The protein below binds the small molecule below.
Small molecule (SMILES): COc1ccncc1NC(=O)c1ccnc(NC(=O)C2CC2)c1

Sequence of chain 1.B:
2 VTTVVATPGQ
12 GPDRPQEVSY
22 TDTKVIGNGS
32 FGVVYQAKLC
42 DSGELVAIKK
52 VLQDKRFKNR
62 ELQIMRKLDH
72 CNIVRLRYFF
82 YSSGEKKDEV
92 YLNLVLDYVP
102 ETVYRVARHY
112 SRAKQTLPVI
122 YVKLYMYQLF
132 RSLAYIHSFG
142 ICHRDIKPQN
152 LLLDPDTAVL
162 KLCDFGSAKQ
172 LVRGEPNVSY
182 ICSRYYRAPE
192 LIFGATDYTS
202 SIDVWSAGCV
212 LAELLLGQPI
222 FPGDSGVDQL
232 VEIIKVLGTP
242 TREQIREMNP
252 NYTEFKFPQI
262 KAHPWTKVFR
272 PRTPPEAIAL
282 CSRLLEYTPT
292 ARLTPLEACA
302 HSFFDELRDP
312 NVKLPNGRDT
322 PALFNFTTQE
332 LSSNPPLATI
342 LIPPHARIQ

Binding-site contacts:
Ligand atom C19 contacts residue ASP165 of chain 1.B at 3.4 Å.
Ligand atom C5 contacts residue VAL100 of chain 1.B at 3.7 Å (hydrophobic).
Ligand atom C7 contacts residue CYS164 of chain 1.B at 3.8 Å (hydrophobic).
Ligand atom C15 contacts residue ARG106 of chain 1.B at 3.5 Å.
Ligand atom N8 contacts residue VAL100 of chain 1.B at 2.8 Å (h-bond).
Ligand atom C15 contacts residue PRO101 of chain 1.B at 3.9 Å (hydrophobic).
Ligand atom N9 contacts residue CYS164 of chain 1.B at 3.9 Å.
Ligand atom O10 contacts residue LEU97 of chain 1.B at 3.3 Å.
Ligand atom C3 contacts residue LEU153 of chain 1.B at 3.9 Å (hydrophobic).
Ligand atom O10 contacts residue CYS164 of chain 1.B at 3.7 Å.
Ligand atom C6 contacts residue VAL75 of chain 1.B at 3.8 Å (hydrophobic).
Ligand atom C3 contacts residue VAL100 of chain 1.B at 3.7 Å (hydrophobic).
Ligand atom C6 contacts residue LEU153 of chain 1.B at 3.9 Å (hydrophobic).
Ligand atom N18 contacts residue ASP165 of chain 1.B at 3.6 Å (salt-bridge).
Ligand atom C15 contacts residue TYR99 of chain 1.B at 3.8 Å (hydrophobic).
Ligand atom N4 contacts residue TYR99 of chain 1.B at 3.5 Å.
Ligand atom C6 contacts residue ALA48 of chain 1.B at 3.5 Å (hydrophobic).
Ligand atom N4 contacts residue VAL100 of chain 1.B at 3.0 Å (h-bond).
Ligand atom C11 contacts residue TYR99 of chain 1.B at 3.9 Å (hydrophobic).
Ligand atom C5 contacts residue ALA48 of chain 1.B at 3.6 Å (hydrophobic).
Ligand atom N18 contacts residue LYS50 of chain 1.B at 2.9 Å (salt-bridge).
Ligand atom C14 contacts residue THR103 of chain 1.B at 3.6 Å.
Ligand atom C12 contacts residue PRO101 of chain 1.B at 3.7 Å (hydrophobic).
Ligand atom N8 contacts residue TYR99 of chain 1.B at 3.5 Å.
Ligand atom C1 contacts residue ALA48 of chain 1.B at 3.9 Å (hydrophobic).
Ligand atom C11 contacts residue VAL100 of chain 1.B at 3.5 Å (hydrophobic).
Ligand atom N4 contacts residue LEU153 of chain 1.B at 3.9 Å.
Ligand atom O13 contacts residue ILE27 of chain 1.B at 4.0 Å.
Ligand atom C12 contacts residue VAL100 of chain 1.B at 3.2 Å (hydrophobic).
Ligand atom C12 contacts residue TYR99 of chain 1.B at 3.9 Å (hydrophobic).
Ligand atom C6 contacts residue LEU97 of chain 1.B at 3.9 Å (hydrophobic).
Ligand atom C5 contacts residue TYR99 of chain 1.B at 3.6 Å (hydrophobic).
Ligand atom C17 contacts residue LYS50 of chain 1.B at 3.8 Å.
Ligand atom C5 contacts residue LEU153 of chain 1.B at 3.9 Å (hydrophobic).
Ligand atom C1 contacts residue LEU153 of chain 1.B at 3.9 Å (hydrophobic).
Ligand atom C19 contacts residue PHE32 of chain 1.B at 3.9 Å (hydrophobic).
Ligand atom C14 contacts residue PRO101 of chain 1.B at 3.7 Å (hydrophobic).
Ligand atom C14 contacts residue ARG106 of chain 1.B at 3.8 Å.
Ligand atom C5 contacts residue ASP98 of chain 1.B at 3.3 Å.
Ligand atom C19 contacts residue LYS50 of chain 1.B at 3.8 Å.